Binding-site contacts:
Ligand atom N9 contacts residue SER91 of chain 1.C at 3.8 Å.
Ligand atom O5' contacts residue PHE160 of chain 1.C at 3.6 Å.
Ligand atom C3' contacts residue PO41 of chain 1.H at 3.4 Å.
Ligand atom O4' contacts residue ARG44 of chain 2.B at 3.8 Å.
Ligand atom C6 contacts residue VAL179 of chain 1.C at 3.6 Å (hydrophobic).
Ligand atom N7 contacts residue ASP205 of chain 1.C at 2.7 Å (salt-bridge).
Ligand atom C3' contacts residue GLU182 of chain 1.C at 3.6 Å.
Ligand atom N7 contacts residue GLY93 of chain 1.C at 3.5 Å (h-bond).
Ligand atom C5' contacts residue MET65 of chain 1.C at 3.7 Å (hydrophobic).
Ligand atom C2 contacts residue PHE160 of chain 1.C at 3.6 Å (hydrophobic).
Ligand atom O4' contacts residue PO41 of chain 1.H at 3.6 Å.
Ligand atom O5' contacts residue HIS5 of chain 2.B at 2.6 Å (h-bond).
Ligand atom C1' contacts residue PO41 of chain 1.H at 3.5 Å.
Ligand atom N3 contacts residue GLU180 of chain 1.C at 3.7 Å.
Ligand atom N6 contacts residue GLY93 of chain 1.C at 3.7 Å.
Ligand atom C2 contacts residue VAL179 of chain 1.C at 3.8 Å (hydrophobic).
Ligand atom C8 contacts residue ASP205 of chain 1.C at 3.6 Å.
Ligand atom C8 contacts residue SER91 of chain 1.C at 3.6 Å.
Ligand atom C2' contacts residue PO41 of chain 1.H at 3.7 Å.
Ligand atom O4' contacts residue SER91 of chain 1.C at 3.5 Å (h-bond).
Ligand atom C4' contacts residue PO41 of chain 1.H at 3.6 Å.
Ligand atom O2' contacts residue MET181 of chain 1.C at 3.0 Å (h-bond).
Ligand atom O3' contacts residue GLU182 of chain 1.C at 2.8 Å (salt-bridge).
Ligand atom C4 contacts residue VAL179 of chain 1.C at 3.5 Å (hydrophobic).
Ligand atom O3' contacts residue MET65 of chain 1.C at 3.5 Å.
Ligand atom C4' contacts residue ARG44 of chain 2.B at 3.6 Å.
Ligand atom N7 contacts residue CYS92 of chain 1.C at 3.5 Å.
Ligand atom C8 contacts residue CYS92 of chain 1.C at 3.6 Å (hydrophobic).
Ligand atom O2' contacts residue PO41 of chain 1.H at 3.5 Å (h-bond).
Ligand atom C5' contacts residue HIS5 of chain 2.B at 3.7 Å.
Ligand atom N6 contacts residue ASP205 of chain 1.C at 3.0 Å (salt-bridge).
Ligand atom N3 contacts residue MET181 of chain 1.C at 3.6 Å.
Ligand atom C5 contacts residue VAL179 of chain 1.C at 3.5 Å (hydrophobic).
Ligand atom O2' contacts residue ARG88 of chain 1.C at 3.3 Å (salt-bridge).
Ligand atom C1' contacts residue SER91 of chain 1.C at 3.5 Å.
Ligand atom C5 contacts residue ASP205 of chain 1.C at 3.8 Å.
Ligand atom N3 contacts residue VAL179 of chain 1.C at 3.7 Å.
Ligand atom O2' contacts residue GLU182 of chain 1.C at 2.8 Å (salt-bridge).
Ligand atom N1 contacts residue VAL179 of chain 1.C at 3.8 Å.
Ligand atom O2' contacts residue GLU180 of chain 1.C at 3.3 Å.

A small-molecule ligand and the protein it binds are described below.
Small molecule (SMILES): Nc1ncnc2c1ncn2[C@@H]1O[C@H](CO)[C@H](O)[C@H]1O

Sequence of chain 2.B:
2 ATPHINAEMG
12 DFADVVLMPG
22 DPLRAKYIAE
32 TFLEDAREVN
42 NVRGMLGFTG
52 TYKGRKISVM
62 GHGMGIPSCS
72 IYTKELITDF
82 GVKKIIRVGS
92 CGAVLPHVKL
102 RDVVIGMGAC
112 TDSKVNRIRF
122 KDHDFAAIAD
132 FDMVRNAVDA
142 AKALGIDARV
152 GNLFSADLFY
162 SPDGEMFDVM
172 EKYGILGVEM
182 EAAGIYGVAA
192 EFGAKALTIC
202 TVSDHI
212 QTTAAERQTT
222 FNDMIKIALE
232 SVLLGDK

Sequence of chain 1.C:
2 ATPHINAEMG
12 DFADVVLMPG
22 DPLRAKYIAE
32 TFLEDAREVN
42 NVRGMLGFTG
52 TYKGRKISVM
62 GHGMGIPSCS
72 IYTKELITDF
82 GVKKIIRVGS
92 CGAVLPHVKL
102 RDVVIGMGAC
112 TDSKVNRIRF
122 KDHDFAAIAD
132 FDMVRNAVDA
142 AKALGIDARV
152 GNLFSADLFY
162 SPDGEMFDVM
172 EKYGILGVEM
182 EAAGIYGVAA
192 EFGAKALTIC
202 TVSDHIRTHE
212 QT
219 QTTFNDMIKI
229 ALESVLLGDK